This protein binds this small molecule.
Small molecule (SMILES): Nc1ccn([C@H]2C[C@H](O)[C@@H](CO)O2)c(=O)n1

Binding-site contacts:
Ligand atom C5' contacts residue VAL58 of chain 1.D at 4.1 Å (hydrophobic).
Ligand atom N4 contacts residue ASP121 of chain 1.D at 2.6 Å (salt-bridge).
Ligand atom N3 contacts residue PHE125 of chain 1.D at 3.6 Å.
Ligand atom C5 contacts residue TRP61 of chain 1.D at 4.2 Å (hydrophobic).
Ligand atom O2 contacts residue PHE84 of chain 1.D at 3.3 Å.
Ligand atom N4 contacts residue PHE125 of chain 1.D at 3.5 Å.
Ligand atom O3' contacts residue TYR74 of chain 1.D at 2.6 Å (h-bond).
Ligand atom C4 contacts residue ASP121 of chain 1.D at 3.3 Å.
Ligand atom N1 contacts residue PHE84 of chain 1.D at 4.2 Å.
Ligand atom O4' contacts residue TRP61 of chain 1.D at 3.5 Å.
Ligand atom C4 contacts residue GLN85 of chain 1.D at 3.7 Å.
Ligand atom C6 contacts residue TRP61 of chain 1.D at 3.9 Å (hydrophobic).
Ligand atom C2 contacts residue PHE125 of chain 1.D at 3.8 Å (hydrophobic).
Ligand atom C3' contacts residue ILE33 of chain 1.D at 4.0 Å (hydrophobic).
Ligand atom C3' contacts residue GLU185 of chain 1.D at 4.0 Å.
Ligand atom C3' contacts residue TYR74 of chain 1.D at 3.6 Å (hydrophobic).
Ligand atom O5' contacts residue GLU56 of chain 1.D at 2.9 Å (salt-bridge).
Ligand atom C2' contacts residue PHE125 of chain 1.D at 3.9 Å (hydrophobic).
Ligand atom C2' contacts residue TYR74 of chain 1.D at 3.5 Å (hydrophobic).
Ligand atom C2 contacts residue GLN85 of chain 1.D at 4.0 Å.
Ligand atom C5 contacts residue GLU56 of chain 1.D at 3.8 Å.
Ligand atom O2 contacts residue PHE125 of chain 1.D at 4.2 Å.
Ligand atom C1' contacts residue TYR74 of chain 1.D at 3.9 Å (hydrophobic).
Ligand atom O2 contacts residue MET73 of chain 1.D at 3.6 Å.
Ligand atom N1 contacts residue PHE125 of chain 1.D at 4.1 Å.
Ligand atom C5 contacts residue PHE125 of chain 1.D at 3.9 Å (hydrophobic).
Ligand atom N3 contacts residue PHE84 of chain 1.D at 3.7 Å.
Ligand atom C4 contacts residue PHE125 of chain 1.D at 3.6 Å (hydrophobic).
Ligand atom C2 contacts residue PHE84 of chain 1.D at 3.5 Å (hydrophobic).
Ligand atom C6 contacts residue GLU56 of chain 1.D at 3.7 Å.
Ligand atom O2 contacts residue GLN85 of chain 1.D at 3.8 Å.
Ligand atom N3 contacts residue GLN85 of chain 1.D at 3.0 Å (h-bond).
Ligand atom C5 contacts residue ASP121 of chain 1.D at 3.3 Å.
Ligand atom C5' contacts residue ARG116 of chain 1.D at 3.9 Å.
Ligand atom O5' contacts residue ARG116 of chain 1.D at 2.8 Å (salt-bridge).
Ligand atom C2' contacts residue ILE33 of chain 1.D at 3.8 Å (hydrophobic).
Ligand atom N4 contacts residue GLN85 of chain 1.D at 2.8 Å (h-bond).
Ligand atom C5' contacts residue GLU56 of chain 1.D at 3.8 Å.
Ligand atom O3' contacts residue GLU185 of chain 1.D at 3.5 Å (salt-bridge).
Ligand atom C5 contacts residue ARG92 of chain 1.D at 3.9 Å.

Sequence of chain 1.D:
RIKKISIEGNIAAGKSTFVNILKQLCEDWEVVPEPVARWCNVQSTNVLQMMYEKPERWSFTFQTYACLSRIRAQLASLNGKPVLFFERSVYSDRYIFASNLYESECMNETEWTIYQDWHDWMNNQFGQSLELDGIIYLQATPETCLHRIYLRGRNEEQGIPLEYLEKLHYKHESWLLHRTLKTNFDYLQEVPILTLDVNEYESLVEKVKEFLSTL